Sequence of chain 2.A:
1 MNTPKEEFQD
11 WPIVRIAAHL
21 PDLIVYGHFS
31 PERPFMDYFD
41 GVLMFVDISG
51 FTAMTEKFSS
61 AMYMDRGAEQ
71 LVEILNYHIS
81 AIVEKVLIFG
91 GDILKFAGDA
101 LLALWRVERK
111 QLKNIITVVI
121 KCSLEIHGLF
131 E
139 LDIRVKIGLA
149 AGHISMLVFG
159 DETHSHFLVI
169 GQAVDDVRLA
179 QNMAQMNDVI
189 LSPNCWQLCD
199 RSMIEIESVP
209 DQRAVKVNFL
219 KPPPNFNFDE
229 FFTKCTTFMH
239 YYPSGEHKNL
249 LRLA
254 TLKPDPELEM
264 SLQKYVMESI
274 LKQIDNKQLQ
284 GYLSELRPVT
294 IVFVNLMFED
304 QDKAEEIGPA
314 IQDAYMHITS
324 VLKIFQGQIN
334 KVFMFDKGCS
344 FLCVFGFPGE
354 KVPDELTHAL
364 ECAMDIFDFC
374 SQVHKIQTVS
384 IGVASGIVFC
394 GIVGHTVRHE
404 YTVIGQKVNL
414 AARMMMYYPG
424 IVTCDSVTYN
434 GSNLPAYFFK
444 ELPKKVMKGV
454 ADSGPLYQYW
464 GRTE

Binding-site contacts:
Ligand atom C4 contacts residue VAL411 of chain 2.A at 3.9 Å (hydrophobic).
Ligand atom O2P contacts residue ARG416 of chain 2.A at 3.2 Å (salt-bridge).
Ligand atom N3 contacts residue PHE296 of chain 2.A at 4.0 Å.
Ligand atom N3 contacts residue PHE336 of chain 2.A at 3.8 Å.
Ligand atom C6 contacts residue ALA97 of chain 2.A at 3.8 Å (hydrophobic).
Ligand atom C4' contacts residue ALA415 of chain 2.A at 3.8 Å (hydrophobic).
Ligand atom N6 contacts residue GLY98 of chain 2.A at 3.2 Å (h-bond).
Ligand atom N1 contacts residue PHE336 of chain 2.A at 3.5 Å.
Ligand atom C1' contacts residue ASN412 of chain 2.A at 4.0 Å.
Ligand atom O4' contacts residue ASN412 of chain 2.A at 3.4 Å (h-bond).
Ligand atom O2' contacts residue PHE338 of chain 2.A at 3.0 Å.
Ligand atom N6 contacts residue THR405 of chain 2.A at 3.3 Å (h-bond).
Ligand atom N6 contacts residue LEU345 of chain 2.A at 3.6 Å.
Ligand atom P contacts residue ARG416 of chain 2.A at 3.2 Å.
Ligand atom C2 contacts residue PHE336 of chain 2.A at 2.9 Å (hydrophobic).
Ligand atom C5 contacts residue VAL406 of chain 2.A at 4.0 Å (hydrophobic).
Ligand atom N1 contacts residue LEU345 of chain 2.A at 3.1 Å.
Ligand atom C8 contacts residue VAL411 of chain 2.A at 3.5 Å (hydrophobic).
Ligand atom N1 contacts residue ALA97 of chain 2.A at 3.5 Å.
Ligand atom C6 contacts residue LEU345 of chain 2.A at 3.3 Å (hydrophobic).
Ligand atom C2 contacts residue ALA97 of chain 2.A at 3.8 Å (hydrophobic).
Ligand atom N9 contacts residue ASN412 of chain 2.A at 3.6 Å.
Ligand atom N7 contacts residue VAL411 of chain 2.A at 3.3 Å.
Ligand atom C5 contacts residue LEU345 of chain 2.A at 4.0 Å (hydrophobic).
Ligand atom N6 contacts residue VAL406 of chain 2.A at 2.8 Å (h-bond).
Ligand atom C5 contacts residue VAL411 of chain 2.A at 3.5 Å (hydrophobic).
Ligand atom N6 contacts residue ALA97 of chain 2.A at 3.7 Å.
Ligand atom C8 contacts residue ASN412 of chain 2.A at 2.8 Å.
Ligand atom O1P contacts residue ARG416 of chain 2.A at 3.7 Å.
Ligand atom O3' contacts residue ARG176 of chain 2.A at 3.7 Å.
Ligand atom O5' contacts residue ARG416 of chain 2.A at 2.4 Å (salt-bridge).
Ligand atom O1P contacts residue ASN180 of chain 2.A at 3.9 Å.
Ligand atom C6 contacts residue GLY98 of chain 2.A at 3.7 Å.
Ligand atom N7 contacts residue ASN412 of chain 2.A at 3.8 Å.
Ligand atom N9 contacts residue VAL411 of chain 2.A at 3.9 Å.
Ligand atom O3' contacts residue PHE338 of chain 2.A at 3.9 Å.
Ligand atom C2 contacts residue LEU345 of chain 2.A at 3.5 Å (hydrophobic).
Ligand atom C5' contacts residue ARG416 of chain 2.A at 3.0 Å.
Ligand atom N7 contacts residue VAL406 of chain 2.A at 3.8 Å.
Ligand atom C6 contacts residue VAL406 of chain 2.A at 3.8 Å (hydrophobic).

The small molecule below binds the protein below.
Small molecule (SMILES): Nc1ncnc2c1ncn2[C@@H]1O[C@@H]2CO[P](=O)(O)O[C@H]2[C@H]1O